Binding-site contacts:
Ligand atom O5 contacts residue GLY310 of chain 1.C at 3.3 Å.
Ligand atom C6 contacts residue GLY310 of chain 1.C at 3.6 Å.
Ligand atom C8 contacts residue ILE295 of chain 1.C at 4.1 Å (hydrophobic).
Ligand atom O5 contacts residue SER41 of chain 1.C at 3.9 Å.
Ligand atom C4 contacts residue ASN294 of chain 1.C at 4.2 Å.
Ligand atom O5 contacts residue ASN294 of chain 1.C at 2.3 Å (h-bond).
Ligand atom O7 contacts residue ASN294 of chain 1.C at 3.9 Å.
Ligand atom C5 contacts residue GLY310 of chain 1.C at 4.2 Å.
Ligand atom C2 contacts residue ASN294 of chain 1.C at 2.4 Å.
Ligand atom O6 contacts residue SER41 of chain 1.C at 3.8 Å.
Ligand atom C8 contacts residue LYS283 of chain 1.C at 4.2 Å.
Ligand atom C3 contacts residue ASN294 of chain 1.C at 3.8 Å.
Ligand atom C5 contacts residue ASN294 of chain 1.C at 3.6 Å.
Ligand atom O6 contacts residue GLY310 of chain 1.C at 3.2 Å (h-bond).
Ligand atom C7 contacts residue ASN294 of chain 1.C at 3.5 Å.
Ligand atom C1 contacts residue GLY310 of chain 1.C at 4.1 Å.
Ligand atom C1 contacts residue ASN294 of chain 1.C at 1.4 Å.
Ligand atom C1 contacts residue SER41 of chain 1.C at 3.8 Å.
Ligand atom N2 contacts residue ASN294 of chain 1.C at 2.9 Å (h-bond).
Ligand atom C5 contacts residue SER41 of chain 1.C at 4.0 Å.
Ligand atom C8 contacts residue ASN294 of chain 1.C at 3.4 Å.

Sequence of chain 1.C:
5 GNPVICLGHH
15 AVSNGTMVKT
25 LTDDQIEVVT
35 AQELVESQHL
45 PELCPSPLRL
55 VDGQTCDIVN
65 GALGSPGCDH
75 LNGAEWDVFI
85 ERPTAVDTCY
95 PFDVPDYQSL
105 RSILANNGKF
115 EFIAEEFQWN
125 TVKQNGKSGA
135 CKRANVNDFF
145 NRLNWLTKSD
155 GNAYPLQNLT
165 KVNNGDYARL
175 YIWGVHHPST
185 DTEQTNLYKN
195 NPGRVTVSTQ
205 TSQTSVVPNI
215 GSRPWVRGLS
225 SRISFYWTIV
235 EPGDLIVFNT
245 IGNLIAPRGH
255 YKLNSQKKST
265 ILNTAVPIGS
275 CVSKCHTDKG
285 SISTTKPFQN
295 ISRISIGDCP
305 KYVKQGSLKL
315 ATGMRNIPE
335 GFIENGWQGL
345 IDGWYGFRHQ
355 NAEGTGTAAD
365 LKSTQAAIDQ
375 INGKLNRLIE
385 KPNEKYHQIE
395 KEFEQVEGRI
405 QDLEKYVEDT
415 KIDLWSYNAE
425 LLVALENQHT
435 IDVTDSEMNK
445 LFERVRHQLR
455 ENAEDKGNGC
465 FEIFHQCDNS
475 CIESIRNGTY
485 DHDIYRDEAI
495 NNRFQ

The small molecule below binds the protein below.
Small molecule (SMILES): CC(=O)N[C@@H]1[C@@H](O)[C@H](O)[C@@H](CO)O[C@H]1O